A small-molecule ligand and the protein it binds are described below.
Small molecule (SMILES): O=C(O)[C@@](O)(COP(=O)(O)O)[C@H](O)[C@H](O)COP(=O)(O)O

Sequence of chain 1.A:
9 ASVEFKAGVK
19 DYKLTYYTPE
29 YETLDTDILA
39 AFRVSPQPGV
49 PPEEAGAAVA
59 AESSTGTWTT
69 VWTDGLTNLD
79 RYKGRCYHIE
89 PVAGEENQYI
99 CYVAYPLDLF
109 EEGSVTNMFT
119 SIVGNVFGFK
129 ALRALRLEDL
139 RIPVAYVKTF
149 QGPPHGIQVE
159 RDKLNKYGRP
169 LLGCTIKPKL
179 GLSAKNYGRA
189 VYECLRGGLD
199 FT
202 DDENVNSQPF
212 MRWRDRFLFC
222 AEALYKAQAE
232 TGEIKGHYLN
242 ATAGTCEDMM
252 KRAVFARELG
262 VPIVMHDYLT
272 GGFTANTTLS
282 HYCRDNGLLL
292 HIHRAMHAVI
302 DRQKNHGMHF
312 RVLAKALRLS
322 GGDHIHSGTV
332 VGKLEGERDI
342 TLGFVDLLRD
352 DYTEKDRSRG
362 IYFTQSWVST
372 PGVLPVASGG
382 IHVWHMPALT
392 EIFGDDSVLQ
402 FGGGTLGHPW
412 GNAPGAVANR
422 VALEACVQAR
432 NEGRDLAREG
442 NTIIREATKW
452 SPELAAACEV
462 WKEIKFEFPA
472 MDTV

Sequence of chain 2.C:
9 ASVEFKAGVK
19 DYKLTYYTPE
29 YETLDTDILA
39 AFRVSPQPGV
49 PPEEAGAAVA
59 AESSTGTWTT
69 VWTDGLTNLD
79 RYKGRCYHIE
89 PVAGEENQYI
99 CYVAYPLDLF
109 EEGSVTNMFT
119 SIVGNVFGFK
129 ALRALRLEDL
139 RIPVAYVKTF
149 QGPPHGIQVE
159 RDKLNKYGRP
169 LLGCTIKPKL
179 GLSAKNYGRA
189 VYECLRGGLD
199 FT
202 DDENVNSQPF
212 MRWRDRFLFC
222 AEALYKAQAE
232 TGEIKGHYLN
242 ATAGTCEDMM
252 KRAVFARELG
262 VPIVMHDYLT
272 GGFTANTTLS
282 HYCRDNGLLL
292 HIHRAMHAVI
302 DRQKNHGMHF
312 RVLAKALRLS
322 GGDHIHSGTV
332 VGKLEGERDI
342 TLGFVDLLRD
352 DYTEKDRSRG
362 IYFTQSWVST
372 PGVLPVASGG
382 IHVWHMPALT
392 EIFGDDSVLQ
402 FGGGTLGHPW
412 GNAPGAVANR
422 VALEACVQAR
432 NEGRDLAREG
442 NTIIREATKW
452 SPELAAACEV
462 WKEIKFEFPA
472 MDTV

Binding-site contacts:
Ligand atom O2P contacts residue GLY403 of chain 2.C at 2.7 Å (h-bond).
Ligand atom P1 contacts residue THR65 of chain 1.A at 3.5 Å.
Ligand atom O3 contacts residue HIS294 of chain 2.C at 3.3 Å (h-bond).
Ligand atom O1P contacts residue LYS175 of chain 2.C at 3.3 Å.
Ligand atom O4 contacts residue GLY380 of chain 2.C at 3.3 Å (h-bond).
Ligand atom O5 contacts residue LEU335 of chain 2.C at 3.1 Å.
Ligand atom C2 contacts residue CA1 of chain 2.M at 3.2 Å.
Ligand atom O7 contacts residue GLU60 of chain 1.A at 3.3 Å (salt-bridge).
Ligand atom O5P contacts residue HIS327 of chain 2.C at 2.7 Å (h-bond).
Ligand atom O6 contacts residue ASN123 of chain 1.A at 3.4 Å (h-bond).
Ligand atom O3 contacts residue ASN123 of chain 1.A at 3.6 Å.
Ligand atom O2 contacts residue CA1 of chain 2.M at 2.7 Å.
Ligand atom O3 contacts residue CA1 of chain 2.M at 2.7 Å.
Ligand atom O1P contacts residue GLY404 of chain 2.C at 2.4 Å (h-bond).
Ligand atom O4P contacts residue ARG295 of chain 2.C at 2.6 Å (salt-bridge).
Ligand atom O4 contacts residue SER379 of chain 2.C at 3.1 Å (h-bond).
Ligand atom O3P contacts residue LYS334 of chain 2.C at 3.0 Å (salt-bridge).
Ligand atom O3P contacts residue GLY381 of chain 2.C at 3.0 Å (h-bond).
Ligand atom O3P contacts residue TRP66 of chain 1.A at 3.3 Å.
Ligand atom O2 contacts residue LYS175 of chain 2.C at 3.2 Å (salt-bridge).
Ligand atom O3P contacts residue THR65 of chain 1.A at 3.5 Å (h-bond).
Ligand atom O6 contacts residue LYS177 of chain 2.C at 2.7 Å (salt-bridge).
Ligand atom O1 contacts residue LYS175 of chain 2.C at 3.4 Å.
Ligand atom P2 contacts residue ARG295 of chain 2.C at 3.6 Å.
Ligand atom P1 contacts residue GLY404 of chain 2.C at 3.5 Å.
Ligand atom C contacts residue CA1 of chain 2.M at 3.2 Å.
Ligand atom O7 contacts residue LYS334 of chain 2.C at 2.6 Å (salt-bridge).
Ligand atom O1P contacts residue GLY403 of chain 2.C at 3.3 Å.
Ligand atom O3P contacts residue GLY380 of chain 2.C at 3.5 Å.
Ligand atom C3 contacts residue KCX201 of chain 2.C at 3.6 Å.
Ligand atom C5 contacts residue ASN123 of chain 1.A at 3.5 Å.
Ligand atom C contacts residue LYS175 of chain 2.C at 3.5 Å.
Ligand atom O6P contacts residue ARG295 of chain 2.C at 2.9 Å (salt-bridge).
Ligand atom C3 contacts residue CA1 of chain 2.M at 3.5 Å.
Ligand atom O2 contacts residue THR173 of chain 2.C at 2.8 Å (h-bond).
Ligand atom O6 contacts residue LYS175 of chain 2.C at 3.0 Å (salt-bridge).
Ligand atom C contacts residue LYS334 of chain 2.C at 3.6 Å.
Ligand atom O1P contacts residue THR65 of chain 1.A at 2.8 Å (h-bond).
Ligand atom O6 contacts residue CA1 of chain 2.M at 2.6 Å.
Ligand atom O3 contacts residue KCX201 of chain 2.C at 2.8 Å (h-bond).